The small molecule below binds the protein below.
Small molecule (SMILES): CC[C@H](C)[C@@H](C=O)NC(=O)[C@H](CO)NC(=O)[C@H](CCCCN)NC(=O)[C@@H](N)C(C)C

Binding-site contacts:
Ligand atom CD1 contacts residue THR349 of chain 23.A at 4.3 Å.
Ligand atom CG2 contacts residue PHE71 of chain 23.A at 4.0 Å (hydrophobic).

Sequence of chain 23.A:
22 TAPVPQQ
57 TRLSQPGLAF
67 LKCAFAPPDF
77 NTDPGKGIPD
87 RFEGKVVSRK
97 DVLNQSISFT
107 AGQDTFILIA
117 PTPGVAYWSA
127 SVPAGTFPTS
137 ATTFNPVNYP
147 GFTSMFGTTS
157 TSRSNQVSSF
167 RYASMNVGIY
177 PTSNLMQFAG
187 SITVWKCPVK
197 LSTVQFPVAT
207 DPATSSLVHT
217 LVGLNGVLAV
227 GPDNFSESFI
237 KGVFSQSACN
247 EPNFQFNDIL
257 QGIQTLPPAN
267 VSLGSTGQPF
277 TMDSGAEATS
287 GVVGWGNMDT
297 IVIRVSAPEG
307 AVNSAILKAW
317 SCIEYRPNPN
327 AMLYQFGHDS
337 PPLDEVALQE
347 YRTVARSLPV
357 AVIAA